The protein below binds the small molecule below.
Small molecule (SMILES): CC(=O)N[C@@H]1[C@@H](O)[C@H](O)[C@@H](CO)O[C@H]1O

Sequence of chain 1.C:
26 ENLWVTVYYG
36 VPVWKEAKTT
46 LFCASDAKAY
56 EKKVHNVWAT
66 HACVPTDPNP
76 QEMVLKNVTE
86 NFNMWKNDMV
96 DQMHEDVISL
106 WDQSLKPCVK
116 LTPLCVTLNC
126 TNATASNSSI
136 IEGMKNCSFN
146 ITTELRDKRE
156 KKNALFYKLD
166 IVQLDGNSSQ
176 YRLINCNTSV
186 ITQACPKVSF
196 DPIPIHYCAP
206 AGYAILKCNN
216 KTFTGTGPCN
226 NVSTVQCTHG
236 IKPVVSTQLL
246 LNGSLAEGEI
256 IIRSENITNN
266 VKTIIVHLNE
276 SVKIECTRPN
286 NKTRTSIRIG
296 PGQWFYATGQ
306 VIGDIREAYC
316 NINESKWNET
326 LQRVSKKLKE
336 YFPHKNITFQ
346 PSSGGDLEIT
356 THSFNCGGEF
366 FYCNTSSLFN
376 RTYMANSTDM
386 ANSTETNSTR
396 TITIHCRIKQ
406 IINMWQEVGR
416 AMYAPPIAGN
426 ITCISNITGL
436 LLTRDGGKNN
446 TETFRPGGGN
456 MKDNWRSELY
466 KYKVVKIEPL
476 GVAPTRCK

Binding-site contacts:
Ligand atom C5 contacts residue ASN172 of chain 1.C at 3.8 Å.
Ligand atom C7 contacts residue SER174 of chain 1.C at 4.3 Å.
Ligand atom C8 contacts residue ASN172 of chain 1.C at 4.2 Å.
Ligand atom N2 contacts residue ASN172 of chain 1.C at 2.6 Å (h-bond).
Ligand atom C3 contacts residue ASN172 of chain 1.C at 3.6 Å.
Ligand atom O7 contacts residue ASN172 of chain 1.C at 2.9 Å.
Ligand atom C7 contacts residue ASN172 of chain 1.C at 3.1 Å.
Ligand atom C2 contacts residue ASN172 of chain 1.C at 2.2 Å.
Ligand atom C4 contacts residue ASN172 of chain 1.C at 4.1 Å.
Ligand atom C7 contacts residue SER173 of chain 1.C at 4.2 Å.
Ligand atom C8 contacts residue SER173 of chain 1.C at 4.0 Å.
Ligand atom O5 contacts residue ASN172 of chain 1.C at 2.5 Å (h-bond).
Ligand atom C8 contacts residue SER174 of chain 1.C at 3.8 Å.
Ligand atom C1 contacts residue ASN172 of chain 1.C at 1.4 Å.
Ligand atom O7 contacts residue SER173 of chain 1.C at 3.5 Å (h-bond).